Binding-site contacts:
Ligand atom C1 contacts residue ASN12 of chain 2.K at 2.2 Å.
Ligand atom C7 contacts residue ASN12 of chain 2.K at 3.9 Å.
Ligand atom O7 contacts residue ASN12 of chain 2.K at 3.6 Å.
Ligand atom C5 contacts residue ASN12 of chain 2.K at 4.2 Å.
Ligand atom O5 contacts residue ASN12 of chain 2.K at 2.8 Å (h-bond).
Ligand atom N2 contacts residue ASN12 of chain 2.K at 3.8 Å.
Ligand atom C2 contacts residue ASN12 of chain 2.K at 3.3 Å.

Sequence of chain 2.K:
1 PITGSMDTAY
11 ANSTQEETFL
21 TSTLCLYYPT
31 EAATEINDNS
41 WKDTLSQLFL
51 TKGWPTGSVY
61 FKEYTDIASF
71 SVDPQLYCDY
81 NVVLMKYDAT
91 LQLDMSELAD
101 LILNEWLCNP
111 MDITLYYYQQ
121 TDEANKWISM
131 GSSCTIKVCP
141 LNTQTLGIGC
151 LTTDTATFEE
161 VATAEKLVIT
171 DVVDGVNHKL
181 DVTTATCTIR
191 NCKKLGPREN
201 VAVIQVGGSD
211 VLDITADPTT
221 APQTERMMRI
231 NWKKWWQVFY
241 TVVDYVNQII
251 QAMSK

The small molecule below binds the protein below.
Small molecule (SMILES): CC(=O)N[C@H]1[C@H](O[C@H]2[C@H](O)[C@@H](NC(C)=O)CO[C@@H]2CO)O[C@H](CO)[C@@H](O)[C@@H]1O